Sequence of chain 1.E:
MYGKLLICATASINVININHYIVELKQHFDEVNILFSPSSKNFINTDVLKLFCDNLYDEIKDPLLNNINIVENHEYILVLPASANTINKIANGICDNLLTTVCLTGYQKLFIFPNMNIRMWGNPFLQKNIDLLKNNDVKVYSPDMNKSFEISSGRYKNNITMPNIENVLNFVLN

A protein and the small-molecule ligand that binds it are described below.
Small molecule (SMILES): C[C@@H](O)[C@H](NC(=O)[C@H](Cc1ccc(O)cc1)NC(=O)[C@H](CO)NC(=O)[C@@H](N)CC(=O)O)C(=O)N[C@@H](CS)C(=O)O

Sequence of chain 3.G:
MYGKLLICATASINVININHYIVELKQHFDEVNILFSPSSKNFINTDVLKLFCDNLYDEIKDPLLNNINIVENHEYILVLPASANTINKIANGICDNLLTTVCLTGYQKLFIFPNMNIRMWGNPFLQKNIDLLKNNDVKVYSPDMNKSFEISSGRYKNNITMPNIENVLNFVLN

Sequence of chain 2.E:
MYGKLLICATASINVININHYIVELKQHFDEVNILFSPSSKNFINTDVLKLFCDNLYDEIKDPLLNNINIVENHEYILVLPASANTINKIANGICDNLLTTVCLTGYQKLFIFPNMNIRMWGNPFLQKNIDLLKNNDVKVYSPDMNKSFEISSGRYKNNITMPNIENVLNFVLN

Binding-site contacts:
Ligand atom CE2 contacts residue ASN19 of chain 1.E at 3.5 Å.
Ligand atom CA contacts residue ASN14 of chain 3.G at 3.6 Å.
Ligand atom CB contacts residue ASN14 of chain 3.G at 3.5 Å.
Ligand atom N contacts residue ASN117 of chain 3.G at 2.8 Å (h-bond).
Ligand atom C contacts residue ASN117 of chain 3.G at 3.4 Å.
Ligand atom N contacts residue SER148 of chain 3.G at 3.5 Å (h-bond).
Ligand atom OG contacts residue THR161 of chain 3.G at 3.3 Å.
Ligand atom C contacts residue SER148 of chain 3.G at 3.3 Å.
Ligand atom OD1 contacts residue TYR156 of chain 3.G at 2.7 Å (h-bond).
Ligand atom OG1 contacts residue SER148 of chain 3.G at 2.9 Å (h-bond).
Ligand atom OXT contacts residue ASN66 of chain 2.E at 3.2 Å (h-bond).
Ligand atom OD2 contacts residue TYR156 of chain 3.G at 3.6 Å.
Ligand atom CB contacts residue ASN117 of chain 3.G at 3.2 Å.
Ligand atom CB contacts residue ILE68 of chain 2.E at 3.5 Å (hydrophobic).
Ligand atom CE1 contacts residue PHE52 of chain 1.E at 3.6 Å (hydrophobic).
Ligand atom OXT contacts residue SER152 of chain 3.G at 2.3 Å (h-bond).
Ligand atom OH contacts residue ASN19 of chain 1.E at 2.9 Å (h-bond).
Ligand atom O contacts residue ILE151 of chain 3.G at 2.9 Å (h-bond).
Ligand atom OG contacts residue MET162 of chain 3.G at 2.8 Å (h-bond).
Ligand atom OH contacts residue VAL23 of chain 1.E at 3.6 Å.
Ligand atom CA contacts residue ILE151 of chain 3.G at 3.5 Å (hydrophobic).
Ligand atom OG1 contacts residue GLU150 of chain 3.G at 3.7 Å.
Ligand atom CZ contacts residue ASN19 of chain 1.E at 3.6 Å.
Ligand atom CG2 contacts residue SER148 of chain 3.G at 3.0 Å.
Ligand atom O contacts residue ASN14 of chain 3.G at 2.9 Å (h-bond).
Ligand atom SG contacts residue FMN1 of chain 3.N at 3.3 Å (h-bond).
Ligand atom CA contacts residue ASN117 of chain 3.G at 3.2 Å.
Ligand atom CD2 contacts residue ASN14 of chain 3.G at 3.6 Å.
Ligand atom CB contacts residue SER148 of chain 3.G at 3.4 Å.
Ligand atom N contacts residue PHE149 of chain 3.G at 3.4 Å (h-bond).
Ligand atom N contacts residue ASN14 of chain 3.G at 2.9 Å (h-bond).
Ligand atom OD1 contacts residue VAL23 of chain 1.E at 3.6 Å.
Ligand atom C contacts residue SER152 of chain 3.G at 3.5 Å.
Ligand atom O contacts residue PHE149 of chain 3.G at 3.1 Å (h-bond).
Ligand atom CA contacts residue PHE149 of chain 3.G at 3.6 Å (hydrophobic).
Ligand atom O contacts residue SER148 of chain 3.G at 3.6 Å (h-bond).
Ligand atom CG2 contacts residue ILE160 of chain 3.G at 3.1 Å (hydrophobic).
Ligand atom O contacts residue GLU150 of chain 3.G at 3.4 Å.
Ligand atom CE2 contacts residue ASN17 of chain 3.G at 3.3 Å.
Ligand atom O contacts residue ASN117 of chain 3.G at 2.9 Å (h-bond).